A protein and the small-molecule ligand that binds it are described below.
Small molecule (SMILES): NC[C@H]1O[C@H](O[C@H]2[C@H](O)[C@@H](O[C@H]3O[C@H](CO)[C@@H](O)[C@H](N)[C@H]3O)[C@H](N)C[C@@H]2N)[C@H](O)[C@@H](O)[C@@H]1O

Sequence of chain 1.L:
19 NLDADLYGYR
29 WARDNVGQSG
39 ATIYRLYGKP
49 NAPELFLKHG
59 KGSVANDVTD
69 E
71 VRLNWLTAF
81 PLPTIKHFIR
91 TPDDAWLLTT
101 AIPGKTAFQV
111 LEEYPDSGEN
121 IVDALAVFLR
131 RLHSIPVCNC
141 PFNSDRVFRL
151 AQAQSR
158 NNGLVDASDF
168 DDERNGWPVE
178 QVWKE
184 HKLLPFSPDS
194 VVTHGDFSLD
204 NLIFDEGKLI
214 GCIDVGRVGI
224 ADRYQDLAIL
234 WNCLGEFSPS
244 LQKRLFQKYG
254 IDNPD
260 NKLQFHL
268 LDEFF

Binding-site contacts:
Ligand atom C12 contacts residue GLU270 of chain 1.L at 3.4 Å.
Ligand atom C10 contacts residue ASP166 of chain 1.L at 3.5 Å.
Ligand atom N1 contacts residue PHE272 of chain 1.L at 3.0 Å (h-bond).
Ligand atom O13 contacts residue PHE167 of chain 1.L at 4.0 Å.
Ligand atom C7 contacts residue GLU270 of chain 1.L at 3.5 Å.
Ligand atom C7 contacts residue ASP166 of chain 1.L at 3.6 Å.
Ligand atom C14 contacts residue ASP168 of chain 1.L at 3.8 Å.
Ligand atom C18 contacts residue GLU239 of chain 1.L at 3.5 Å.
Ligand atom O8 contacts residue PHE272 of chain 1.L at 4.1 Å.
Ligand atom O14 contacts residue GLU239 of chain 1.L at 2.9 Å (salt-bridge).
Ligand atom N2 contacts residue ASP269 of chain 1.L at 2.7 Å (salt-bridge).
Ligand atom O5 contacts residue ASP166 of chain 1.L at 4.0 Å.
Ligand atom N3 contacts residue ASP166 of chain 1.L at 2.8 Å (salt-bridge).
Ligand atom C9 contacts residue ASP166 of chain 1.L at 4.0 Å.
Ligand atom O14 contacts residue ASN235 of chain 1.L at 3.5 Å (h-bond).
Ligand atom O10 contacts residue ASP166 of chain 1.L at 4.1 Å.
Ligand atom C8 contacts residue ASP166 of chain 1.L at 3.6 Å.
Ligand atom C15 contacts residue ASN235 of chain 1.L at 3.6 Å.
Ligand atom N2 contacts residue PHE272 of chain 1.L at 2.8 Å (h-bond).
Ligand atom N3 contacts residue PHE167 of chain 1.L at 3.7 Å.
Ligand atom C5 contacts residue PHE272 of chain 1.L at 3.7 Å (hydrophobic).
Ligand atom O7 contacts residue ASP199 of chain 1.L at 2.7 Å (salt-bridge).
Ligand atom O14 contacts residue CYS236 of chain 1.L at 3.4 Å.
Ligand atom C12 contacts residue ASP269 of chain 1.L at 3.6 Å.
Ligand atom O15 contacts residue CYS236 of chain 1.L at 4.0 Å.
Ligand atom O15 contacts residue ASP203 of chain 1.L at 4.1 Å.
Ligand atom C6 contacts residue PHE272 of chain 1.L at 3.2 Å (hydrophobic).
Ligand atom N3 contacts residue ASP168 of chain 1.L at 2.9 Å (salt-bridge).
Ligand atom C16 contacts residue GLU239 of chain 1.L at 3.6 Å.
Ligand atom C11 contacts residue ASP269 of chain 1.L at 3.3 Å.
Ligand atom C18 contacts residue CYS236 of chain 1.L at 3.8 Å (hydrophobic).
Ligand atom C15 contacts residue ASP168 of chain 1.L at 3.7 Å.
Ligand atom O11 contacts residue ASP168 of chain 1.L at 3.5 Å (salt-bridge).
Ligand atom C12 contacts residue ASP166 of chain 1.L at 3.8 Å.
Ligand atom C4 contacts residue GLY35 of chain 1.L at 4.1 Å.
Ligand atom O8 contacts residue ASP199 of chain 1.L at 4.0 Å.
Ligand atom C3 contacts residue ASP199 of chain 1.L at 3.4 Å.
Ligand atom N3 contacts residue GLU270 of chain 1.L at 2.7 Å (salt-bridge).
Ligand atom O13 contacts residue ASP168 of chain 1.L at 3.1 Å (salt-bridge).
Ligand atom C7 contacts residue ASP168 of chain 1.L at 3.8 Å.